Sequence of chain 1.A:
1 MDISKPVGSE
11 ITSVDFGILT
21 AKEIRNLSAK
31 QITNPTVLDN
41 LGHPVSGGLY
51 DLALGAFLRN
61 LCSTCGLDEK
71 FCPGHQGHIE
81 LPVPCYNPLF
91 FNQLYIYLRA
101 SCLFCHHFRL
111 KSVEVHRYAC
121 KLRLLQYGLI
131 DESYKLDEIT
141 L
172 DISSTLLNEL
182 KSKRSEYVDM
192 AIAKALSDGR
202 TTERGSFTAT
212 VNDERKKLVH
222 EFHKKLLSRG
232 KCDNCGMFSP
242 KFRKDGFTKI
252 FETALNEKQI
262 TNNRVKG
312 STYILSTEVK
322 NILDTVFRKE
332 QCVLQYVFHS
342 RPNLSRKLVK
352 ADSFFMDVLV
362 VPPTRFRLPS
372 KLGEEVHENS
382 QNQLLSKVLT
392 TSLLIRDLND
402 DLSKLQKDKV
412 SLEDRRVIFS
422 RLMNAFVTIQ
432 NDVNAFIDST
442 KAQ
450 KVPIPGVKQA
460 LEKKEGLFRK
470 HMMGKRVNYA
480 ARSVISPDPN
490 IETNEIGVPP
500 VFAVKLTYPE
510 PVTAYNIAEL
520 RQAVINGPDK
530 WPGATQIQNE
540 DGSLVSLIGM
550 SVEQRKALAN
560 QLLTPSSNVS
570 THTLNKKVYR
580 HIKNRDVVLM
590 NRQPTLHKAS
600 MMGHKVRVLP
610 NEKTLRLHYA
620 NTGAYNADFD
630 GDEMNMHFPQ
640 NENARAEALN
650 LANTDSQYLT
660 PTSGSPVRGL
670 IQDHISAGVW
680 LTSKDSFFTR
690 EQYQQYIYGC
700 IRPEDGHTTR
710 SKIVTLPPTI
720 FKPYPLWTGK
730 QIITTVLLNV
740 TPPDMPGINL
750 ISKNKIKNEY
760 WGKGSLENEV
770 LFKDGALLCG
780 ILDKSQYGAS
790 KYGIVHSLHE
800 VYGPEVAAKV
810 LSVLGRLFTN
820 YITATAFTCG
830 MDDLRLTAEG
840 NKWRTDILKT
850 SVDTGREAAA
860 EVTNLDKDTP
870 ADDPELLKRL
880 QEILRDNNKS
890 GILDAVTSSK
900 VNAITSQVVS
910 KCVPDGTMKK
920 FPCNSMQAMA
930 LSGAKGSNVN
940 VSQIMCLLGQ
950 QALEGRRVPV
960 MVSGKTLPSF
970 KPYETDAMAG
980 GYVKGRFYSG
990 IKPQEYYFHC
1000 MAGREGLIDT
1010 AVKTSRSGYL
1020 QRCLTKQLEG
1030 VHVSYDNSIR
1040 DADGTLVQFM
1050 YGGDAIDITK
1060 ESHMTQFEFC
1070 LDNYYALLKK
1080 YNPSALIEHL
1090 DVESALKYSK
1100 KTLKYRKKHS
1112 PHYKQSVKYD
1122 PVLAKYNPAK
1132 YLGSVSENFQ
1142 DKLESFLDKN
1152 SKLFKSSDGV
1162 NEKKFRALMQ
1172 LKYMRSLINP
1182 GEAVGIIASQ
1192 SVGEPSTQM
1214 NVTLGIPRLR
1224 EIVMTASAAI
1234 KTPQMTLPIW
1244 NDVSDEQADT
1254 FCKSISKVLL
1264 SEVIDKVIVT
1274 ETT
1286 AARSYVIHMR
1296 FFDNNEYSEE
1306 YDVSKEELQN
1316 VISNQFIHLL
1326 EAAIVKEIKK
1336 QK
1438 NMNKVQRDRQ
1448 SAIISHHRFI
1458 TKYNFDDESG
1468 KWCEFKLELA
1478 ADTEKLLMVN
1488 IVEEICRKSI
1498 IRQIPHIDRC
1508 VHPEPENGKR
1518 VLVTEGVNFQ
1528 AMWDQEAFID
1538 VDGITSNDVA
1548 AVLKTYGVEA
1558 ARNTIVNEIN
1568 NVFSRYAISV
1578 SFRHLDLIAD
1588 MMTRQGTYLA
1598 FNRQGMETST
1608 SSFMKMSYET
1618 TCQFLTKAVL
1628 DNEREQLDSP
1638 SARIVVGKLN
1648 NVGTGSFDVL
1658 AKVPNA

Sequence of chain 1.B:
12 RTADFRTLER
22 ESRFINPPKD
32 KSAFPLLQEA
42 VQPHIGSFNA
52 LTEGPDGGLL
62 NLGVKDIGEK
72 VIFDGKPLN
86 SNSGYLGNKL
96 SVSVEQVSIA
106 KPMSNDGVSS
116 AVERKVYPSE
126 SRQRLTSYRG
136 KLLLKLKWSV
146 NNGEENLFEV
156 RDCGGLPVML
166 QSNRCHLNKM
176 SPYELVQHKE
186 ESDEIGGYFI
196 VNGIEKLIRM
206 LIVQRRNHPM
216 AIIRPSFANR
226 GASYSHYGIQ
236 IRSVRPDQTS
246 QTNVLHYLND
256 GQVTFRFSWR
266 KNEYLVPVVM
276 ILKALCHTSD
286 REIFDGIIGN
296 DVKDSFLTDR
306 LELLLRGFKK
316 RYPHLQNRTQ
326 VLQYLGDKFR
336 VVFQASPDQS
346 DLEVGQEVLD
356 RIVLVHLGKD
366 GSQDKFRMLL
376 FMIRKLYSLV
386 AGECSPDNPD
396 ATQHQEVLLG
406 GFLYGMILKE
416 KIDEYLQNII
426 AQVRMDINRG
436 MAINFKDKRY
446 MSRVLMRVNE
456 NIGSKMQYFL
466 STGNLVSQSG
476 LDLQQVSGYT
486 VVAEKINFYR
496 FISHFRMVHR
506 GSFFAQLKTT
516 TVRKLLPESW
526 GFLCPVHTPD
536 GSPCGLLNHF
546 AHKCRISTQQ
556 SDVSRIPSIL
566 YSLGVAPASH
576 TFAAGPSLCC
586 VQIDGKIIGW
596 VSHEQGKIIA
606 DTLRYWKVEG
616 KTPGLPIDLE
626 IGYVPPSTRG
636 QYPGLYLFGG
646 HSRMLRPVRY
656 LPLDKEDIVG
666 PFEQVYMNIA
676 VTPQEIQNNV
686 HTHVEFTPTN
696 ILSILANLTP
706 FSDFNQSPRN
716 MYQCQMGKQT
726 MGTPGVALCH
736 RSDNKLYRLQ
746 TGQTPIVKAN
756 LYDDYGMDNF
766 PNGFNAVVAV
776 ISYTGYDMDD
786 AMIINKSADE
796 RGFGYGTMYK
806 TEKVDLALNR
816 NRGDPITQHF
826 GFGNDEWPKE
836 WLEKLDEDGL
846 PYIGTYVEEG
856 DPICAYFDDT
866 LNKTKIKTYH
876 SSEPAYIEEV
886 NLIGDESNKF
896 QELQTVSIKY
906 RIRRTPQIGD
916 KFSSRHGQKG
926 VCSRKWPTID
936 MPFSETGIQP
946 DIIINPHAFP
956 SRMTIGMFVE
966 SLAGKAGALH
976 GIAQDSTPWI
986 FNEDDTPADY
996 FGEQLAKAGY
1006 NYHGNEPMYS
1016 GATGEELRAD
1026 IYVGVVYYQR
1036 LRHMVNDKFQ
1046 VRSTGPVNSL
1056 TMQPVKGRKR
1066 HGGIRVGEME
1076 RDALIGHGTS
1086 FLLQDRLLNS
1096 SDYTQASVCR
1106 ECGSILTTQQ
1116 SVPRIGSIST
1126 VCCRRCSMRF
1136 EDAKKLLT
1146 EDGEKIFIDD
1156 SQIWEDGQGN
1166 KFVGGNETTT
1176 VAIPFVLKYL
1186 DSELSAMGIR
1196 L

Binding-site contacts:
Ligand atom C5' contacts residue GLN724 of chain 1.B at 3.7 Å.
Ligand atom C4' contacts residue ASP631 of chain 1.A at 3.4 Å.
Ligand atom O2' contacts residue HIS1038 of chain 1.B at 3.8 Å.
Ligand atom OP1 contacts residue ASP629 of chain 1.A at 2.9 Å (salt-bridge).
Ligand atom O4' contacts residue HIS1038 of chain 1.B at 3.5 Å (h-bond).
Ligand atom O4' contacts residue GLY630 of chain 1.A at 3.7 Å.
Ligand atom C4' contacts residue HIS1038 of chain 1.B at 3.4 Å.
Ligand atom C4' contacts residue GLY630 of chain 1.A at 3.6 Å.
Ligand atom OP2 contacts residue GLN720 of chain 1.B at 3.3 Å (h-bond).
Ligand atom C4' contacts residue GLN724 of chain 1.B at 3.8 Å.
Ligand atom O2' contacts residue ASP631 of chain 1.A at 2.2 Å (salt-bridge).
Ligand atom P contacts residue GLN724 of chain 1.B at 3.8 Å.
Ligand atom OP1 contacts residue LYS723 of chain 1.B at 3.4 Å (salt-bridge).
Ligand atom O3' contacts residue LYS916 of chain 1.B at 2.2 Å (salt-bridge).
Ligand atom OP1 contacts residue LYS924 of chain 1.B at 3.3 Å.
Ligand atom O3' contacts residue ASP631 of chain 1.A at 3.0 Å (salt-bridge).
Ligand atom C4' contacts residue ASP629 of chain 1.A at 3.7 Å.
Ligand atom C5' contacts residue GLY630 of chain 1.A at 3.5 Å.
Ligand atom C5' contacts residue HIS1038 of chain 1.B at 2.9 Å.
Ligand atom OP1 contacts residue GLN720 of chain 1.B at 3.7 Å.
Ligand atom C5' contacts residue ARG495 of chain 1.B at 3.9 Å.
Ligand atom C3' contacts residue LYS916 of chain 1.B at 3.5 Å.
Ligand atom O3' contacts residue GLN724 of chain 1.B at 3.2 Å (h-bond).
Ligand atom OP1 contacts residue ARG495 of chain 1.B at 2.9 Å (salt-bridge).
Ligand atom OP2 contacts residue LYS916 of chain 1.B at 3.5 Å (salt-bridge).
Ligand atom P contacts residue LYS916 of chain 1.B at 2.7 Å.
Ligand atom OP1 contacts residue GLN724 of chain 1.B at 2.5 Å.
Ligand atom OP1 contacts residue MET721 of chain 1.B at 3.4 Å.
Ligand atom O3' contacts residue ASP629 of chain 1.A at 2.5 Å (salt-bridge).
Ligand atom C3' contacts residue ASP629 of chain 1.A at 3.7 Å.
Ligand atom C5' contacts residue ASP629 of chain 1.A at 3.6 Å.
Ligand atom O3' contacts residue ARG495 of chain 1.B at 3.8 Å.
Ligand atom P contacts residue LYS924 of chain 1.B at 3.2 Å.
Ligand atom O2' contacts residue ARG495 of chain 1.B at 3.4 Å (salt-bridge).
Ligand atom C2' contacts residue ASP631 of chain 1.A at 3.3 Å.
Ligand atom C4' contacts residue LYS916 of chain 1.B at 3.9 Å.
Ligand atom C3' contacts residue ASP631 of chain 1.A at 3.4 Å.
Ligand atom OP1 contacts residue ARG204 of chain 1.B at 2.9 Å (salt-bridge).
Ligand atom OP1 contacts residue LYS916 of chain 1.B at 2.4 Å (salt-bridge).
Ligand atom OP2 contacts residue LYS924 of chain 1.B at 2.3 Å.

A protein and the small-molecule ligand that binds it are described below.
Small molecule (SMILES): N=c1ccn([C@@H]2O[C@H](CO[P](=O)(O)O[C@H]3[C@@H](O)[C@H](n4cnc5c(=O)nc(N)[nH]c54)O[C@@H]3CO[P](=O)(O)O[C@H]3[C@@H](O)[C@H](n4ccc(=O)[nH]c4=O)O[C@@H]3CO[P](=O)(O)O[C@H]3[C@@H](O)[C@H](n4cnc5c(N)ncnc54)O[C@@H]3CO)[C@@H](O[P](=O)(O)OC[C@H]3O[C@@H](n4cnc5c(=O)nc(N)[nH]c54)[C@H](O)[C@@H]3O[P](=O)(O)OC[C@H]3O[C@@H](n4cnc5c(N)ncnc54)[C@H](O)[C@@H]3O)[C@H]2O)c(=O)[nH]1